Binding-site contacts:
Ligand atom C2 contacts residue ASN99 of chain 1.A at 2.5 Å.
Ligand atom C2 contacts residue ARG146 of chain 1.A at 4.3 Å.
Ligand atom C3 contacts residue GLY147 of chain 1.A at 3.9 Å.
Ligand atom O5 contacts residue ASN99 of chain 1.A at 2.4 Å (h-bond).
Ligand atom O3 contacts residue GLY148 of chain 1.A at 4.0 Å.
Ligand atom C6 contacts residue TYR144 of chain 1.A at 3.3 Å (hydrophobic).
Ligand atom O3 contacts residue GLY147 of chain 1.A at 3.0 Å (h-bond).
Ligand atom C6 contacts residue GLY147 of chain 1.A at 4.4 Å.
Ligand atom C7 contacts residue ASN99 of chain 1.A at 4.5 Å.
Ligand atom C8 contacts residue ARG146 of chain 1.A at 4.0 Å.
Ligand atom O3 contacts residue ASN99 of chain 1.A at 2.9 Å (h-bond).
Ligand atom C6 contacts residue ASN99 of chain 1.A at 3.3 Å.
Ligand atom C5 contacts residue TYR144 of chain 1.A at 3.9 Å (hydrophobic).
Ligand atom C4 contacts residue GLY147 of chain 1.A at 3.8 Å.
Ligand atom O7 contacts residue ASN99 of chain 1.A at 4.4 Å.
Ligand atom C4 contacts residue ARG146 of chain 1.A at 4.2 Å.
Ligand atom O6 contacts residue TYR144 of chain 1.A at 4.2 Å.
Ligand atom N2 contacts residue ASN99 of chain 1.A at 3.8 Å.
Ligand atom C7 contacts residue ARG146 of chain 1.A at 3.4 Å.
Ligand atom C5 contacts residue ASN99 of chain 1.A at 3.2 Å.
Ligand atom C1 contacts residue ASN99 of chain 1.A at 1.4 Å.
Ligand atom O7 contacts residue ARG146 of chain 1.A at 3.0 Å (salt-bridge).
Ligand atom O6 contacts residue ASN99 of chain 1.A at 2.8 Å (h-bond).
Ligand atom O6 contacts residue GLY147 of chain 1.A at 4.4 Å.
Ligand atom C4 contacts residue ASN99 of chain 1.A at 3.8 Å.
Ligand atom O5 contacts residue TYR144 of chain 1.A at 3.7 Å.
Ligand atom C3 contacts residue ASN99 of chain 1.A at 3.2 Å.
Ligand atom N2 contacts residue ARG146 of chain 1.A at 4.0 Å.
Ligand atom O4 contacts residue ARG146 of chain 1.A at 3.7 Å.
Ligand atom C3 contacts residue ARG146 of chain 1.A at 3.6 Å.

A protein and the small-molecule ligand that binds it are described below.
Small molecule (SMILES): CC(=O)N[C@H]1[C@H](O[C@H]2[C@H](O)[C@@H](NC(C)=O)CO[C@@H]2CO)O[C@H](CO)[C@@H](O)[C@@H]1O

Sequence of chain 1.A:
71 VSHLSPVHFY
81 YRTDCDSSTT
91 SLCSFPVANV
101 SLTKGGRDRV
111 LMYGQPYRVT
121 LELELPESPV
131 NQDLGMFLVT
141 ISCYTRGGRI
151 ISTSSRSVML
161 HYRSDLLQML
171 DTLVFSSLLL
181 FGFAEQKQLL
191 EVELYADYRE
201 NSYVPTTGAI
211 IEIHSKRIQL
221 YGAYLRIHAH